Sequence of chain 1.O:
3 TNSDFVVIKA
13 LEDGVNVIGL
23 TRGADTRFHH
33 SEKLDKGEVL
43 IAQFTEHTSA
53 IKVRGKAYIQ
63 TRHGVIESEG

Sequence of chain 1.N:
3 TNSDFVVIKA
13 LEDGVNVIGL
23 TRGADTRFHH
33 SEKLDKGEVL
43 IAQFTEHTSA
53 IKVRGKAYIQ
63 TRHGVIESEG

Binding-site contacts:
Ligand atom C contacts residue THR50 of chain 1.N at 3.9 Å.
Ligand atom O contacts residue THR47 of chain 1.N at 3.5 Å.
Ligand atom CZ2 contacts residue ALA44 of chain 1.N at 4.0 Å (hydrophobic).
Ligand atom C contacts residue SER51 of chain 1.O at 3.5 Å.
Ligand atom OXT contacts residue HIS31 of chain 1.N at 3.7 Å.
Ligand atom OXT contacts residue HIS49 of chain 1.N at 3.9 Å.
Ligand atom CA contacts residue THR28 of chain 1.O at 3.2 Å.
Ligand atom CA contacts residue HIS31 of chain 1.N at 3.9 Å.
Ligand atom CE2 contacts residue GLN45 of chain 1.N at 3.8 Å.
Ligand atom C contacts residue THR47 of chain 1.N at 3.4 Å.
Ligand atom CZ3 contacts residue GLY21 of chain 1.N at 3.6 Å.
Ligand atom NE1 contacts residue GLN45 of chain 1.N at 2.7 Å (h-bond).
Ligand atom CB contacts residue THR28 of chain 1.O at 3.6 Å.
Ligand atom N contacts residue ARG24 of chain 1.O at 3.8 Å.
Ligand atom CZ2 contacts residue THR50 of chain 1.N at 3.8 Å.
Ligand atom CB contacts residue THR23 of chain 1.O at 3.6 Å.
Ligand atom CB contacts residue SER51 of chain 1.O at 3.3 Å.
Ligand atom OXT contacts residue THR50 of chain 1.N at 2.9 Å (h-bond).
Ligand atom O contacts residue ARG24 of chain 1.O at 3.6 Å.
Ligand atom N contacts residue THR28 of chain 1.O at 2.9 Å (h-bond).
Ligand atom N contacts residue THR23 of chain 1.O at 2.9 Å (h-bond).
Ligand atom CG contacts residue SER51 of chain 1.O at 3.8 Å.
Ligand atom CE2 contacts residue ALA44 of chain 1.N at 3.9 Å (hydrophobic).
Ligand atom CA contacts residue THR23 of chain 1.O at 3.8 Å.
Ligand atom CE3 contacts residue HIS32 of chain 1.N at 3.9 Å.
Ligand atom O contacts residue SER51 of chain 1.O at 2.9 Å (h-bond).
Ligand atom CD1 contacts residue THR47 of chain 1.N at 3.7 Å.
Ligand atom CA contacts residue GLY25 of chain 1.O at 3.5 Å.
Ligand atom N contacts residue ASP27 of chain 1.O at 3.2 Å (salt-bridge).
Ligand atom CA contacts residue SER51 of chain 1.O at 3.9 Å.
Ligand atom CH2 contacts residue GLY21 of chain 1.N at 3.5 Å.
Ligand atom CD1 contacts residue SER51 of chain 1.O at 3.5 Å.
Ligand atom C contacts residue GLY25 of chain 1.O at 3.5 Å.
Ligand atom NE1 contacts residue ALA44 of chain 1.N at 3.8 Å.
Ligand atom CD1 contacts residue GLN45 of chain 1.N at 3.5 Å.
Ligand atom O contacts residue GLY25 of chain 1.O at 2.9 Å (h-bond).
Ligand atom CZ2 contacts residue ILE53 of chain 1.N at 4.0 Å (hydrophobic).
Ligand atom CZ3 contacts residue HIS32 of chain 1.N at 4.0 Å.
Ligand atom N contacts residue GLY25 of chain 1.O at 2.6 Å (h-bond).
Ligand atom OXT contacts residue THR47 of chain 1.N at 2.5 Å (h-bond).

A protein and the small-molecule ligand that binds it are described below.
Small molecule (SMILES): N[C@@H](Cc1c[nH]c2ccccc12)C(=O)O